Binding-site contacts:
Ligand atom CE3 contacts residue ILE8 of chain 1.A at 3.6 Å (hydrophobic).
Ligand atom CE3 contacts residue GLN9 of chain 1.A at 3.6 Å.
Ligand atom CD1 contacts residue PHE10 of chain 1.A at 3.7 Å (hydrophobic).
Ligand atom O contacts residue ILE8 of chain 1.A at 3.5 Å.
Ligand atom CD2 contacts residue THR119 of chain 2.A at 3.9 Å.
Ligand atom CZ2 contacts residue VAL116 of chain 2.A at 3.9 Å (hydrophobic).
Ligand atom CB contacts residue ARG93 of chain 2.A at 3.6 Å.
Ligand atom CZ3 contacts residue ILE8 of chain 1.A at 3.9 Å (hydrophobic).
Ligand atom CG contacts residue CYS7 of chain 1.A at 3.8 Å (hydrophobic).
Ligand atom CG2 contacts residue GLN9 of chain 1.A at 3.6 Å.
Ligand atom N contacts residue GLN9 of chain 1.A at 2.8 Å (h-bond).
Ligand atom CD contacts residue CYS7 of chain 1.A at 3.3 Å (hydrophobic).
Ligand atom CG1 contacts residue THR11 of chain 1.A at 3.5 Å.
Ligand atom CD2 contacts residue PHE10 of chain 1.A at 3.8 Å (hydrophobic).
Ligand atom NE1 contacts residue PHE10 of chain 1.A at 3.5 Å.
Ligand atom O contacts residue GLN9 of chain 1.A at 2.8 Å (h-bond).
Ligand atom NE1 contacts residue THR119 of chain 2.A at 3.5 Å.
Ligand atom NE1 contacts residue HIS115 of chain 2.A at 3.3 Å (h-bond).
Ligand atom O contacts residue THR11 of chain 1.A at 3.0 Å (h-bond).
Ligand atom C contacts residue PHE10 of chain 1.A at 3.7 Å (hydrophobic).
Ligand atom CZ2 contacts residue THR119 of chain 2.A at 3.7 Å.
Ligand atom CD1 contacts residue THR119 of chain 2.A at 3.7 Å.
Ligand atom CZ3 contacts residue PHE88 of chain 2.A at 3.9 Å (hydrophobic).
Ligand atom CH2 contacts residue PHE10 of chain 1.A at 3.9 Å (hydrophobic).
Ligand atom CA contacts residue GLN9 of chain 1.A at 3.8 Å.
Ligand atom CZ3 contacts residue PHE10 of chain 1.A at 3.7 Å (hydrophobic).
Ligand atom CH2 contacts residue PHE88 of chain 2.A at 3.6 Å (hydrophobic).
Ligand atom CA contacts residue ARG12 of chain 1.A at 3.9 Å.
Ligand atom CE3 contacts residue PHE10 of chain 1.A at 3.6 Å (hydrophobic).
Ligand atom CA contacts residue GLN9 of chain 1.A at 3.3 Å.
Ligand atom CE2 contacts residue HIS115 of chain 2.A at 3.7 Å.
Ligand atom O contacts residue GLN9 of chain 1.A at 3.7 Å.
Ligand atom CE2 contacts residue THR119 of chain 2.A at 3.6 Å.
Ligand atom CE2 contacts residue PHE10 of chain 1.A at 3.5 Å (hydrophobic).
Ligand atom O contacts residue PHE10 of chain 1.A at 3.5 Å.
Ligand atom CG2 contacts residue THR11 of chain 1.A at 3.6 Å.
Ligand atom CG contacts residue THR119 of chain 2.A at 3.8 Å.
Ligand atom CB contacts residue GLN9 of chain 1.A at 3.8 Å.
Ligand atom CZ2 contacts residue HIS115 of chain 2.A at 3.6 Å.
Ligand atom C contacts residue GLN9 of chain 1.A at 3.5 Å.

Sequence of chain 1.A:
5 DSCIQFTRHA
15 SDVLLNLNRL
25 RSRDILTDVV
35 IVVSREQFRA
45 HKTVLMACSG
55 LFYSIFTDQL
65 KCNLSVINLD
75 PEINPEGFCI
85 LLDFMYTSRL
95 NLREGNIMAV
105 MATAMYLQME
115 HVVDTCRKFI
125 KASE

Sequence of chain 2.A:
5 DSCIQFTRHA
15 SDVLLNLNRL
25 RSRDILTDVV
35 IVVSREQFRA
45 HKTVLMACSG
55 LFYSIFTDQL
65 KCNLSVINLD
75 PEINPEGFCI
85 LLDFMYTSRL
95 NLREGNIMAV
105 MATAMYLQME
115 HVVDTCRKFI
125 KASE

This small molecule binds to this protein.
Small molecule (SMILES): CC[C@H](C)[C@H](NC(=O)[C@@H](NC(=O)[C@H](CC1=c2ccccc2=NC1)NC(C)=O)C(C)C)C(=O)N1CCC[C@H]1C(N)=O